Sequence of chain 3.B:
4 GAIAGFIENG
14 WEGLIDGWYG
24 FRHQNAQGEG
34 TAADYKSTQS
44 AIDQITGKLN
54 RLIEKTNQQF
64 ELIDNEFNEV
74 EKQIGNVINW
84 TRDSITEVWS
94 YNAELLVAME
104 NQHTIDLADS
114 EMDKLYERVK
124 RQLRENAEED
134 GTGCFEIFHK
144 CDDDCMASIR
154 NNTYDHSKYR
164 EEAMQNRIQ

This small molecule binds to this protein.
Small molecule (SMILES): CC(=O)N[C@H]1[C@H](O[C@H]2[C@H](O)[C@@H](NC(C)=O)CO[C@@H]2CO)O[C@H](CO)[C@@H](O)[C@@H]1O

Sequence of chain 3.A:
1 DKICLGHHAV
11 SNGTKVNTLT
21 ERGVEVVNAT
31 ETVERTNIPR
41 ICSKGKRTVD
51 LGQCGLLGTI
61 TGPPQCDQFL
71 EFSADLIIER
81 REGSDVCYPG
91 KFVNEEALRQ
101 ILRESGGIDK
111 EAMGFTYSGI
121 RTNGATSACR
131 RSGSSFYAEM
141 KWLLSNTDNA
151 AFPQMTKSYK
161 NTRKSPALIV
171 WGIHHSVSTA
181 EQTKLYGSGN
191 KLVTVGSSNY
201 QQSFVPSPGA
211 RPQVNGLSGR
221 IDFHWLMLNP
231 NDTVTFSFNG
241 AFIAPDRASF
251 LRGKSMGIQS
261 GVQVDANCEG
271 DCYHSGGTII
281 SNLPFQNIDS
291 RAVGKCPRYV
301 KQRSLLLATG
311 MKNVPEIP

Binding-site contacts:
Ligand atom C4 contacts residue ASN28 of chain 3.A at 4.0 Å.
Ligand atom N2 contacts residue ASN28 of chain 3.A at 2.5 Å (h-bond).
Ligand atom O5 contacts residue ALA29 of chain 3.A at 4.2 Å.
Ligand atom C6 contacts residue THR309 of chain 3.A at 4.3 Å.
Ligand atom O6 contacts residue LEU52 of chain 3.B at 3.6 Å.
Ligand atom C8 contacts residue ASN28 of chain 3.A at 4.4 Å.
Ligand atom O6 contacts residue THR309 of chain 3.A at 4.0 Å.
Ligand atom O7 contacts residue ASN28 of chain 3.A at 3.9 Å.
Ligand atom C2 contacts residue ASN28 of chain 3.A at 2.1 Å.
Ligand atom C7 contacts residue ASN28 of chain 3.A at 3.5 Å.
Ligand atom C3 contacts residue ASN28 of chain 3.A at 3.5 Å.
Ligand atom C5 contacts residue ASN28 of chain 3.A at 3.6 Å.
Ligand atom C1 contacts residue THR309 of chain 3.A at 3.9 Å.
Ligand atom O3 contacts residue ASN28 of chain 3.A at 4.5 Å.
Ligand atom O5 contacts residue ASN28 of chain 3.A at 2.4 Å (h-bond).
Ligand atom C8 contacts residue THR30 of chain 3.A at 3.5 Å.
Ligand atom C1 contacts residue ASN28 of chain 3.A at 1.4 Å.
Ligand atom O5 contacts residue THR309 of chain 3.A at 3.3 Å (h-bond).
Ligand atom C6 contacts residue THR30 of chain 3.A at 3.9 Å.